This small molecule binds to this protein.
Small molecule (SMILES): O=c1[nH]cnc2c(-n3cc(CCN4CCC(c5ccc(CCN6CCOCC6)cc5)CC4)cn3)nccc12

Sequence of chain 1.D:
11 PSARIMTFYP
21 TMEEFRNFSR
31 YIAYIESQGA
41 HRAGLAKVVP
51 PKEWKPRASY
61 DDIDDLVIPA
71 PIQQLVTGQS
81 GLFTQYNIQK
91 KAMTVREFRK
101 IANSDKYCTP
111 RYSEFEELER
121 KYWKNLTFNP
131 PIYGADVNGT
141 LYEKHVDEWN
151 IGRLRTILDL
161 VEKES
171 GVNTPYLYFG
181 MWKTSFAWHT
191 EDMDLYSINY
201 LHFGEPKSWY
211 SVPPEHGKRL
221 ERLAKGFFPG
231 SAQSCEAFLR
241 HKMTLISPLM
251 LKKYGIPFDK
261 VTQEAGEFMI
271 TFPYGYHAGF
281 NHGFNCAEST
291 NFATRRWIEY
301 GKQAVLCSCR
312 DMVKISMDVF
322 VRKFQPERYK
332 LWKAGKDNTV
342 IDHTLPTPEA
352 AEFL

Binding-site contacts:
Ligand atom C6 contacts residue HIS189 of chain 1.D at 3.6 Å.
Ligand atom C11 contacts residue TYR176 of chain 1.D at 3.8 Å (hydrophobic).
Ligand atom N6 contacts residue ZN1 of chain 1.T at 2.2 Å.
Ligand atom N2 contacts residue ZN1 of chain 1.T at 2.1 Å.
Ligand atom C3 contacts residue PHE186 of chain 1.D at 3.6 Å (hydrophobic).
Ligand atom C28 contacts residue LYS242 of chain 1.D at 3.8 Å.
Ligand atom C1 contacts residue TYR133 of chain 1.D at 3.7 Å (hydrophobic).
Ligand atom O contacts residue PHE186 of chain 1.D at 3.3 Å.
Ligand atom C6 contacts residue ZN1 of chain 1.T at 2.9 Å.
Ligand atom C2 contacts residue PHE186 of chain 1.D at 3.9 Å (hydrophobic).
Ligand atom C7 contacts residue TYR178 of chain 1.D at 3.8 Å (hydrophobic).
Ligand atom O contacts residue TYR133 of chain 1.D at 3.2 Å (h-bond).
Ligand atom C contacts residue PHE186 of chain 1.D at 3.4 Å (hydrophobic).
Ligand atom C15 contacts residue ASP136 of chain 1.D at 3.6 Å.
Ligand atom N3 contacts residue ZN1 of chain 1.T at 2.9 Å.
Ligand atom N2 contacts residue HIS277 of chain 1.D at 3.5 Å (h-bond).
Ligand atom N contacts residue PHE186 of chain 1.D at 3.9 Å.
Ligand atom C contacts residue LYS207 of chain 1.D at 3.9 Å.
Ligand atom N6 contacts residue GLU191 of chain 1.D at 3.3 Å (salt-bridge).
Ligand atom C5 contacts residue PHE186 of chain 1.D at 3.8 Å (hydrophobic).
Ligand atom C1 contacts residue TYR178 of chain 1.D at 3.4 Å (hydrophobic).
Ligand atom C28 contacts residue GLU191 of chain 1.D at 3.4 Å.
Ligand atom N1 contacts residue TYR178 of chain 1.D at 3.7 Å.
Ligand atom O contacts residue LYS207 of chain 1.D at 2.8 Å (salt-bridge).
Ligand atom C contacts residue TYR133 of chain 1.D at 3.4 Å (hydrophobic).
Ligand atom C5 contacts residue HIS277 of chain 1.D at 3.7 Å.
Ligand atom N contacts residue TYR178 of chain 1.D at 3.7 Å.
Ligand atom C28 contacts residue HIS189 of chain 1.D at 3.7 Å.
Ligand atom C4 contacts residue PHE186 of chain 1.D at 3.5 Å (hydrophobic).
Ligand atom C4 contacts residue TRP209 of chain 1.D at 3.6 Å (hydrophobic).
Ligand atom C5 contacts residue TRP209 of chain 1.D at 3.6 Å (hydrophobic).
Ligand atom C10 contacts residue TYR178 of chain 1.D at 3.8 Å (hydrophobic).
Ligand atom C5 contacts residue ZN1 of chain 1.T at 3.1 Å.
Ligand atom N2 contacts residue HIS189 of chain 1.D at 3.3 Å (h-bond).
Ligand atom C12 contacts residue TYR176 of chain 1.D at 3.6 Å (hydrophobic).
Ligand atom N6 contacts residue HIS189 of chain 1.D at 2.9 Å (h-bond).
Ligand atom N3 contacts residue HIS189 of chain 1.D at 3.3 Å (h-bond).
Ligand atom C28 contacts residue ZN1 of chain 1.T at 3.4 Å.
Ligand atom C8 contacts residue LYS242 of chain 1.D at 3.8 Å.
Ligand atom N contacts residue TYR133 of chain 1.D at 2.7 Å (h-bond).